Sequence of chain 2.A:
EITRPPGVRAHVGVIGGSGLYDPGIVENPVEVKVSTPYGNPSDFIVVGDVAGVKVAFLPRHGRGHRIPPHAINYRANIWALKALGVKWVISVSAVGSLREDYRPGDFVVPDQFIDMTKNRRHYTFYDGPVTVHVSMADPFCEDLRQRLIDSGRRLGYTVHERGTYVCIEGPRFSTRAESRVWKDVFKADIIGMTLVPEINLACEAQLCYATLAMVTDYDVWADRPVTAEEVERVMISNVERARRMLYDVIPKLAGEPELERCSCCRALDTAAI

Binding-site contacts:
Ligand atom C5 contacts residue ASP219 of chain 2.A at 3.7 Å.
Ligand atom C8 contacts residue GLY98 of chain 2.A at 3.5 Å.
Ligand atom N7 contacts residue VAL233 of chain 2.A at 3.9 Å.
Ligand atom N9 contacts residue VAL97 of chain 2.A at 3.9 Å.
Ligand atom C8 contacts residue ALA96 of chain 2.A at 4.0 Å (hydrophobic).
Ligand atom N6 contacts residue ASP219 of chain 2.A at 2.7 Å (salt-bridge).
Ligand atom C5 contacts residue PHE175 of chain 2.A at 3.9 Å (hydrophobic).
Ligand atom C4 contacts residue GLY98 of chain 2.A at 4.0 Å.
Ligand atom N6 contacts residue VAL228 of chain 2.A at 3.8 Å.
Ligand atom C6 contacts residue ASP219 of chain 2.A at 3.7 Å.
Ligand atom N9 contacts residue ALA96 of chain 2.A at 3.7 Å.
Ligand atom C2 contacts residue MET195 of chain 2.A at 3.7 Å (hydrophobic).
Ligand atom C4 contacts residue PHE175 of chain 2.A at 4.0 Å (hydrophobic).
Ligand atom N6 contacts residue GLY98 of chain 2.A at 3.8 Å.
Ligand atom N1 contacts residue ASP221 of chain 2.A at 3.8 Å.
Ligand atom C6 contacts residue ILE193 of chain 2.A at 3.8 Å (hydrophobic).
Ligand atom C5 contacts residue GLY98 of chain 2.A at 3.4 Å.
Ligand atom C8 contacts residue THR218 of chain 2.A at 3.5 Å.
Ligand atom N3 contacts residue GLY194 of chain 2.A at 3.5 Å.
Ligand atom N1 contacts residue ILE193 of chain 2.A at 3.7 Å.
Ligand atom C6 contacts residue GLY98 of chain 2.A at 4.0 Å.
Ligand atom N3 contacts residue ILE193 of chain 2.A at 3.7 Å.
Ligand atom N6 contacts residue ILE193 of chain 2.A at 3.9 Å.
Ligand atom N3 contacts residue MET195 of chain 2.A at 3.8 Å.
Ligand atom C6 contacts residue PHE175 of chain 2.A at 3.8 Å (hydrophobic).
Ligand atom C2 contacts residue PHE175 of chain 2.A at 3.8 Å (hydrophobic).
Ligand atom N7 contacts residue THR218 of chain 2.A at 3.6 Å.
Ligand atom N7 contacts residue GLY98 of chain 2.A at 3.1 Å (h-bond).
Ligand atom C8 contacts residue ASP219 of chain 2.A at 3.5 Å.
Ligand atom N7 contacts residue ASP219 of chain 2.A at 2.6 Å (salt-bridge).
Ligand atom C4 contacts residue ILE193 of chain 2.A at 3.6 Å (hydrophobic).
Ligand atom C2 contacts residue ILE193 of chain 2.A at 3.8 Å (hydrophobic).
Ligand atom C8 contacts residue VAL97 of chain 2.A at 3.5 Å (hydrophobic).
Ligand atom N9 contacts residue ILE193 of chain 2.A at 4.0 Å.
Ligand atom C8 contacts residue VAL233 of chain 2.A at 3.9 Å (hydrophobic).
Ligand atom N1 contacts residue PHE175 of chain 2.A at 3.5 Å.
Ligand atom C6 contacts residue ASP221 of chain 2.A at 3.9 Å.
Ligand atom C5 contacts residue ILE193 of chain 2.A at 3.8 Å (hydrophobic).
Ligand atom N6 contacts residue ASP221 of chain 2.A at 3.0 Å (salt-bridge).
Ligand atom N7 contacts residue VAL97 of chain 2.A at 3.5 Å.

The protein below binds the small molecule below.
Small molecule (SMILES): Nc1ncnc2[nH]cnc12